Binding-site contacts:
Ligand atom C31 contacts residue GLY47 of chain 1.H at 3.4 Å.
Ligand atom O9 contacts residue ASP125 of chain 1.I at 3.6 Å.
Ligand atom N22 contacts residue ASP125 of chain 1.I at 3.3 Å (salt-bridge).
Ligand atom C47 contacts residue THR1 of chain 1.H at 1.4 Å.
Ligand atom O40 contacts residue THR21 of chain 1.H at 3.3 Å (h-bond).
Ligand atom C46 contacts residue SER20 of chain 1.H at 3.4 Å.
Ligand atom C11 contacts residue ASP125 of chain 1.I at 3.7 Å.
Ligand atom O29 contacts residue ALA49 of chain 1.H at 3.0 Å (h-bond).
Ligand atom C39 contacts residue GLY47 of chain 1.H at 3.6 Å.
Ligand atom C43 contacts residue THR1 of chain 1.H at 2.7 Å.
Ligand atom C15 contacts residue ILE127 of chain 1.I at 3.8 Å (hydrophobic).
Ligand atom O48 contacts residue THR1 of chain 1.H at 2.2 Å (h-bond).
Ligand atom C43 contacts residue GLY47 of chain 1.H at 3.5 Å.
Ligand atom O48 contacts residue MES1 of chain 1.GA at 2.6 Å (h-bond).
Ligand atom C58 contacts residue GLY168 of chain 1.H at 3.0 Å.
Ligand atom C34 contacts residue GLY47 of chain 1.H at 3.8 Å.
Ligand atom C46 contacts residue ALA49 of chain 1.H at 3.7 Å (hydrophobic).
Ligand atom C27 contacts residue THR21 of chain 1.H at 3.6 Å.
Ligand atom C27 contacts residue ALA27 of chain 1.H at 3.4 Å (hydrophobic).
Ligand atom C44 contacts residue THR1 of chain 1.H at 3.6 Å.
Ligand atom O48 contacts residue GLY47 of chain 1.H at 3.0 Å (h-bond).
Ligand atom O40 contacts residue SER20 of chain 1.H at 3.4 Å (h-bond).
Ligand atom O60 contacts residue THR1 of chain 1.H at 3.0 Å (h-bond).
Ligand atom N30 contacts residue THR21 of chain 1.H at 3.1 Å (h-bond).
Ligand atom C58 contacts residue LYS33 of chain 1.H at 3.7 Å.
Ligand atom C58 contacts residue ARG19 of chain 1.H at 3.5 Å.
Ligand atom O21 contacts residue GLN22 of chain 1.H at 3.7 Å.
Ligand atom C45 contacts residue ALA49 of chain 1.H at 3.7 Å (hydrophobic).
Ligand atom C28 contacts residue THR21 of chain 1.H at 3.7 Å.
Ligand atom C59 contacts residue THR1 of chain 1.H at 2.5 Å.
Ligand atom C19 contacts residue THR48 of chain 1.H at 3.6 Å.
Ligand atom O60 contacts residue MES1 of chain 1.GA at 2.0 Å (h-bond).
Ligand atom C42 contacts residue THR1 of chain 1.H at 2.4 Å.
Ligand atom C27 contacts residue SER20 of chain 1.H at 3.7 Å.
Ligand atom N41 contacts residue THR1 of chain 1.H at 3.6 Å.
Ligand atom C59 contacts residue MES1 of chain 1.GA at 3.5 Å.
Ligand atom C23 contacts residue THR21 of chain 1.H at 3.4 Å.
Ligand atom C51 contacts residue THR1 of chain 1.H at 1.5 Å.
Ligand atom C58 contacts residue THR1 of chain 1.H at 2.4 Å.
Ligand atom N41 contacts residue GLY47 of chain 1.H at 3.0 Å (h-bond).

Sequence of chain 1.I:
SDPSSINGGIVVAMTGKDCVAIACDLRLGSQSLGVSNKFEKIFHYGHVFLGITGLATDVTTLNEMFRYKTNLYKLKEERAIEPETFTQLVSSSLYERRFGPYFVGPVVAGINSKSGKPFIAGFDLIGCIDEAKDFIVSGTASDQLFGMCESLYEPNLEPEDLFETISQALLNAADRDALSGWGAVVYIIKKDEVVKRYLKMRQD

A small-molecule ligand and the protein it binds are described below.
Small molecule (SMILES): CC(C)C[C@H](NC(=O)[C@H](CCc1ccccc1)NC(=O)CN1CCOCC1)C(=O)N[C@@H](Cc1ccccc1)C(=O)N[C@@H](CC(C)C)[C@@H](O)[C@H](C)CO

Sequence of chain 1.H:
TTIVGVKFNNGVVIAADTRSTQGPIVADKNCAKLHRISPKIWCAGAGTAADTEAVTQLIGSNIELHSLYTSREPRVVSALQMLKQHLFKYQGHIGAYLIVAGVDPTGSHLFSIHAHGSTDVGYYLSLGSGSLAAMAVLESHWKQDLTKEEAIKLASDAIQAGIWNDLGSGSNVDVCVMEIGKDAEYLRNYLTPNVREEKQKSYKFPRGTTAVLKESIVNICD